Binding-site contacts:
Ligand atom C6 contacts residue LEU486 of chain 1.E at 4.0 Å (hydrophobic).
Ligand atom C2 contacts residue B121 of chain 1.I at 3.6 Å.
Ligand atom O2' contacts residue GLU121 of chain 1.E at 3.8 Å.
Ligand atom C4 contacts residue B121 of chain 1.I at 3.3 Å.
Ligand atom O3' contacts residue B121 of chain 1.I at 4.0 Å.
Ligand atom N1 contacts residue LEU486 of chain 1.E at 3.4 Å (h-bond).
Ligand atom C8 contacts residue B121 of chain 1.I at 3.6 Å.
Ligand atom C4' contacts residue B121 of chain 1.I at 2.7 Å.
Ligand atom C5' contacts residue HIS615 of chain 1.A at 4.2 Å.
Ligand atom N1 contacts residue B121 of chain 1.I at 3.4 Å (h-bond).
Ligand atom O4' contacts residue B121 of chain 1.I at 3.1 Å (h-bond).
Ligand atom C2 contacts residue ASP487 of chain 1.E at 4.0 Å.
Ligand atom C3' contacts residue ASP487 of chain 1.E at 4.5 Å.
Ligand atom N7 contacts residue B121 of chain 1.I at 3.3 Å (h-bond).
Ligand atom N9 contacts residue B121 of chain 1.I at 3.5 Å (h-bond).
Ligand atom C5 contacts residue B121 of chain 1.I at 3.1 Å.
Ligand atom C1' contacts residue LEU486 of chain 1.E at 4.4 Å (hydrophobic).
Ligand atom O3' contacts residue ASP487 of chain 1.E at 3.9 Å.
Ligand atom C2' contacts residue LEU486 of chain 1.E at 4.3 Å (hydrophobic).
Ligand atom C1' contacts residue B121 of chain 1.I at 4.3 Å.
Ligand atom O3' contacts residue PRO124 of chain 1.E at 4.0 Å.
Ligand atom C3' contacts residue B121 of chain 1.I at 3.9 Å.
Ligand atom C4 contacts residue LEU486 of chain 1.E at 4.0 Å (hydrophobic).
Ligand atom C5' contacts residue B121 of chain 1.I at 2.1 Å.
Ligand atom N3 contacts residue ASP487 of chain 1.E at 4.2 Å.
Ligand atom N7 contacts residue LEU486 of chain 1.E at 4.1 Å.
Ligand atom C5 contacts residue LEU486 of chain 1.E at 4.2 Å (hydrophobic).
Ligand atom N3 contacts residue B121 of chain 1.I at 3.5 Å.
Ligand atom N3 contacts residue LEU486 of chain 1.E at 3.9 Å.
Ligand atom C2 contacts residue LEU486 of chain 1.E at 3.3 Å (hydrophobic).
Ligand atom N6 contacts residue B121 of chain 1.I at 4.1 Å.
Ligand atom O2' contacts residue LEU486 of chain 1.E at 3.7 Å.
Ligand atom C6 contacts residue B121 of chain 1.I at 3.5 Å.
Ligand atom N9 contacts residue LEU486 of chain 1.E at 4.0 Å.
Ligand atom C8 contacts residue LEU486 of chain 1.E at 3.6 Å (hydrophobic).

A small-molecule ligand and the protein it binds are described below.
Small molecule (SMILES): C[C@H]1O[C@@H](n2cnc3c(N)ncnc32)[C@H](O)[C@@H]1O

Sequence of chain 1.E:
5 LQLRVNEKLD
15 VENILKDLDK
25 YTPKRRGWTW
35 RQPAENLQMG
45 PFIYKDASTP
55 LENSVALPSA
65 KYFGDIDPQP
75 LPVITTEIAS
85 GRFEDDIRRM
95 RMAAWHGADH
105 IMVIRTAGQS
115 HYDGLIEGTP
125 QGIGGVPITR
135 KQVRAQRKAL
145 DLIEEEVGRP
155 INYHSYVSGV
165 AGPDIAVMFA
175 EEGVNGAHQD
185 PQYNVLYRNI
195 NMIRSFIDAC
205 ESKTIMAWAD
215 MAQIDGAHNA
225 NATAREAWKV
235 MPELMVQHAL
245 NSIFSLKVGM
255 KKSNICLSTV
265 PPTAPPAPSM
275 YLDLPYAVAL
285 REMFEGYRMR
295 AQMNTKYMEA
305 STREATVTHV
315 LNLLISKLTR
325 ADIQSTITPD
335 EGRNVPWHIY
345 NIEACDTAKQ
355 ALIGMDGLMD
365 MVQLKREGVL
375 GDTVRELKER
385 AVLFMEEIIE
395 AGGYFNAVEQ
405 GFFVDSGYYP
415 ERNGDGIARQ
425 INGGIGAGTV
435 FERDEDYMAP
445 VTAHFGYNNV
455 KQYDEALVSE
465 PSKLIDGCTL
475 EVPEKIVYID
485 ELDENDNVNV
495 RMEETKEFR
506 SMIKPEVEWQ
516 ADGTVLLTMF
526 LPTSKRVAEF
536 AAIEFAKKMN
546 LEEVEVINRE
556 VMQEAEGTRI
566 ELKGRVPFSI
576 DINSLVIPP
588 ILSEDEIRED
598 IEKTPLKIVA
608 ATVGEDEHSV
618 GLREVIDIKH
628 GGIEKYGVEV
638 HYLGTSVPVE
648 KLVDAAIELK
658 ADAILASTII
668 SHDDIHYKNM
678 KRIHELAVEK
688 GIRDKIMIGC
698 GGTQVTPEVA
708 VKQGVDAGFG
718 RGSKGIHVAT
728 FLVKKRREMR

Sequence of chain 1.A:
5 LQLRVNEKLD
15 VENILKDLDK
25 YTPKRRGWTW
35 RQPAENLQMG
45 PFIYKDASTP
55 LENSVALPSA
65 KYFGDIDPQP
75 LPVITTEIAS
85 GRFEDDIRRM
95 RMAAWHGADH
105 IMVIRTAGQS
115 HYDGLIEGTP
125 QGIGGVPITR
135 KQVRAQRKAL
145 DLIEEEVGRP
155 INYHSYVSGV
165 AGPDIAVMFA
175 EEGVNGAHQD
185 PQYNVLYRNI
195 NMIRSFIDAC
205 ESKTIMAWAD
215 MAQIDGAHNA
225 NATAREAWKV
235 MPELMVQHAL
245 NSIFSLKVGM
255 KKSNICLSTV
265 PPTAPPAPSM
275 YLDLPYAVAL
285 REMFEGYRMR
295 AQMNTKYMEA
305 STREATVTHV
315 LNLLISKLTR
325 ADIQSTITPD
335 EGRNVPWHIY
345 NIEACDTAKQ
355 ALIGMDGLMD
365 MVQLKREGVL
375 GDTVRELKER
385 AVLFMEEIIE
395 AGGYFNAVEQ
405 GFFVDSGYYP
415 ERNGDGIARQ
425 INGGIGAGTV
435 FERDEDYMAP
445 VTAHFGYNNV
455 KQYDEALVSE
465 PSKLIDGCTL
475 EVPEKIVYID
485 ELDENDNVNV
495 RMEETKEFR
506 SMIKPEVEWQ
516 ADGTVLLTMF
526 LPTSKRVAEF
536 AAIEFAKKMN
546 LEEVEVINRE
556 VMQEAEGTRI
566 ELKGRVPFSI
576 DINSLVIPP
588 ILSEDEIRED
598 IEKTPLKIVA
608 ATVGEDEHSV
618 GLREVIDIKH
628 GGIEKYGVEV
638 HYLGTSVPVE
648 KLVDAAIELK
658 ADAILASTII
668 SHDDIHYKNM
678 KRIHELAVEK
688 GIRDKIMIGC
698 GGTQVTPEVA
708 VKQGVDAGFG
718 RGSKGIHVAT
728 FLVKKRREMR